Sequence of chain 1.A:
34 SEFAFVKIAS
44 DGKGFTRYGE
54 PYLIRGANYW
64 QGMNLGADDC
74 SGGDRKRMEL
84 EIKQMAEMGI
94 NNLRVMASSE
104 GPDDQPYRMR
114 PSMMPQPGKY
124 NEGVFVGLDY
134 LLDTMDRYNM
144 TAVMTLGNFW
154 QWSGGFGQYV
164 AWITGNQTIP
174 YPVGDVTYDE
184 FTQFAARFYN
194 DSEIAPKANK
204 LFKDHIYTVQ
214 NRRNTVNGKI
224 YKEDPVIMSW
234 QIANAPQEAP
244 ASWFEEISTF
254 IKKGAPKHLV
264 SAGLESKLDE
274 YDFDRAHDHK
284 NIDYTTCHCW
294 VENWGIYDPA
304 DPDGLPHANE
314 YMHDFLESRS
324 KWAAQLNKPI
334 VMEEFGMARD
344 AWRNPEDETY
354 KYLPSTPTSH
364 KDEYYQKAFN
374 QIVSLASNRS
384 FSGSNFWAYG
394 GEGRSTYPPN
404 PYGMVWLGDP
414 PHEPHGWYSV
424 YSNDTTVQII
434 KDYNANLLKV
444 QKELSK

Binding-site contacts:
Ligand atom C6 contacts residue GLU268 of chain 1.A at 3.1 Å.
Ligand atom O4 contacts residue HIS415 of chain 1.A at 3.7 Å.
Ligand atom O6 contacts residue GLU416 of chain 1.A at 2.6 Å (salt-bridge).
Ligand atom C3 contacts residue TRP155 of chain 1.A at 3.6 Å (hydrophobic).
Ligand atom O5 contacts residue TRP293 of chain 1.A at 3.4 Å (h-bond).
Ligand atom O6 contacts residue GLU268 of chain 1.A at 2.8 Å (salt-bridge).
Ligand atom C6 contacts residue TRP293 of chain 1.A at 3.4 Å (hydrophobic).
Ligand atom C5 contacts residue TRP293 of chain 1.A at 3.6 Å (hydrophobic).
Ligand atom C6 contacts residue TRP297 of chain 1.A at 3.9 Å (hydrophobic).
Ligand atom C3 contacts residue TRP390 of chain 1.A at 3.6 Å (hydrophobic).
Ligand atom C6 contacts residue GLU416 of chain 1.A at 3.6 Å.
Ligand atom O2 contacts residue ASN296 of chain 1.A at 3.0 Å (h-bond).
Ligand atom C6 contacts residue TYR421 of chain 1.A at 3.6 Å (hydrophobic).
Ligand atom O4 contacts residue PRO413 of chain 1.A at 3.4 Å.
Ligand atom C2 contacts residue GLU337 of chain 1.A at 3.2 Å.
Ligand atom C1 contacts residue TYR181 of chain 1.A at 3.5 Å (hydrophobic).
Ligand atom O5 contacts residue GLU337 of chain 1.A at 3.8 Å.
Ligand atom O1 contacts residue TYR181 of chain 1.A at 3.7 Å.
Ligand atom O3 contacts residue TRP155 of chain 1.A at 2.8 Å (h-bond).
Ligand atom C1 contacts residue GLU337 of chain 1.A at 3.3 Å.
Ligand atom O3 contacts residue TRP153 of chain 1.A at 3.5 Å.
Ligand atom C1 contacts residue TRP153 of chain 1.A at 3.7 Å (hydrophobic).
Ligand atom O3 contacts residue GLU416 of chain 1.A at 3.3 Å (salt-bridge).
Ligand atom C5 contacts residue GLU268 of chain 1.A at 3.3 Å.
Ligand atom C3 contacts residue TRP153 of chain 1.A at 3.7 Å (hydrophobic).
Ligand atom O3 contacts residue HIS415 of chain 1.A at 3.1 Å (h-bond).
Ligand atom O6 contacts residue TRP297 of chain 1.A at 2.7 Å (h-bond).
Ligand atom O2 contacts residue ASN237 of chain 1.A at 2.8 Å (h-bond).
Ligand atom O4 contacts residue TRP390 of chain 1.A at 3.2 Å.
Ligand atom C1 contacts residue TRP293 of chain 1.A at 3.8 Å (hydrophobic).
Ligand atom O4 contacts residue GLU416 of chain 1.A at 3.0 Å (salt-bridge).
Ligand atom O6 contacts residue TYR421 of chain 1.A at 3.6 Å.
Ligand atom C6 contacts residue TRP293 of chain 1.A at 3.6 Å (hydrophobic).
Ligand atom C4 contacts residue GLU416 of chain 1.A at 3.6 Å.
Ligand atom C4 contacts residue TRP390 of chain 1.A at 3.9 Å (hydrophobic).
Ligand atom C5 contacts residue TRP390 of chain 1.A at 3.9 Å (hydrophobic).
Ligand atom O2 contacts residue GLU337 of chain 1.A at 2.6 Å (salt-bridge).
Ligand atom O6 contacts residue ASN296 of chain 1.A at 2.9 Å (h-bond).
Ligand atom O3 contacts residue ASN237 of chain 1.A at 3.7 Å.
Ligand atom O4 contacts residue TRP153 of chain 1.A at 3.6 Å.

The protein below binds the small molecule below.
Small molecule (SMILES): OC[C@H]1O[C@@H](O[C@@H]2[C@@H](CO)O[C@](O)(CO)[C@H]2O)[C@@H](O)[C@@H](O)[C@@H]1O